The protein below binds the small molecule below.
Small molecule (SMILES): CC(C)CCC[C@@H](C)[C@H]1CC[C@H]2[C@@H]3CC=C4C[C@@H](O)CC[C@]4(C)[C@H]3CC[C@]12C

Binding-site contacts:
Ligand atom C17 contacts residue PHE379 of chain 1.A at 4.2 Å (hydrophobic).
Ligand atom C21 contacts residue VAL502 of chain 1.A at 4.2 Å (hydrophobic).
Ligand atom C16 contacts residue LEU707 of chain 1.A at 4.4 Å (hydrophobic).
Ligand atom C5 contacts residue VAL383 of chain 1.A at 4.2 Å (hydrophobic).
Ligand atom C26 contacts residue ILE498 of chain 1.A at 3.9 Å (hydrophobic).
Ligand atom C14 contacts residue LEU382 of chain 1.A at 4.0 Å (hydrophobic).
Ligand atom C23 contacts residue VAL502 of chain 1.A at 3.9 Å (hydrophobic).
Ligand atom C16 contacts residue LEU382 of chain 1.A at 4.4 Å (hydrophobic).
Ligand atom C7 contacts residue LEU382 of chain 1.A at 4.0 Å (hydrophobic).
Ligand atom C3 contacts residue VAL383 of chain 1.A at 3.7 Å (hydrophobic).
Ligand atom O1 contacts residue VAL383 of chain 1.A at 4.2 Å.
Ligand atom C24 contacts residue VAL502 of chain 1.A at 4.1 Å (hydrophobic).
Ligand atom C22 contacts residue VAL502 of chain 1.A at 3.5 Å (hydrophobic).
Ligand atom C15 contacts residue LEU382 of chain 1.A at 3.9 Å (hydrophobic).
Ligand atom C4 contacts residue VAL383 of chain 1.A at 3.8 Å (hydrophobic).
Ligand atom C6 contacts residue VAL383 of chain 1.A at 4.1 Å (hydrophobic).
Ligand atom C12 contacts residue PHE379 of chain 1.A at 3.9 Å (hydrophobic).

Sequence of chain 1.A:
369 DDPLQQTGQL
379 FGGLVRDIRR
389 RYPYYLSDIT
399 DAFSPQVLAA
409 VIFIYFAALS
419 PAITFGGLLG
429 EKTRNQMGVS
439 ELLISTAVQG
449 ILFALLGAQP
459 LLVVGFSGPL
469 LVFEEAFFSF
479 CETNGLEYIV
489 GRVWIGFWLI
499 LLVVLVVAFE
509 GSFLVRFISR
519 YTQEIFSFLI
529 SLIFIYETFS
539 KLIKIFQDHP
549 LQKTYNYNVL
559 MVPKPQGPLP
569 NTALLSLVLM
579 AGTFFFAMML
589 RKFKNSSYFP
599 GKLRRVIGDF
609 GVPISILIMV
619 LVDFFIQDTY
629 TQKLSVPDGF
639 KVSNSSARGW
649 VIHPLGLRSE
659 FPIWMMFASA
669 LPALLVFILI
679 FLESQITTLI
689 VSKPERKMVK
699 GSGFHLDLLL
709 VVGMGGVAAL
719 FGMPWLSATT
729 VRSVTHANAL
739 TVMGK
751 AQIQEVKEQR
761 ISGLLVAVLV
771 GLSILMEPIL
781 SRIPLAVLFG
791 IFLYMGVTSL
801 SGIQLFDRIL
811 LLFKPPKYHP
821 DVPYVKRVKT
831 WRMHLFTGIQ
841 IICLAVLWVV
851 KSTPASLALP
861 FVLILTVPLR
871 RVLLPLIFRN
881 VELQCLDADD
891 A